A small-molecule ligand and the protein it binds are described below.
Small molecule (SMILES): CC(=O)N[C@@H]1[C@@H](O)[C@H](O)[C@@H](CO)O[C@H]1O

Binding-site contacts:
Ligand atom C8 contacts residue ASN631 of chain 1.C at 3.8 Å.
Ligand atom C3 contacts residue ASN631 of chain 1.C at 3.9 Å.
Ligand atom O5 contacts residue ASN631 of chain 1.C at 2.4 Å (h-bond).
Ligand atom C8 contacts residue VAL630 of chain 1.C at 4.2 Å (hydrophobic).
Ligand atom N2 contacts residue ASN631 of chain 1.C at 3.0 Å (h-bond).
Ligand atom C7 contacts residue ASN631 of chain 1.C at 3.4 Å.
Ligand atom C5 contacts residue ASN631 of chain 1.C at 3.8 Å.
Ligand atom C2 contacts residue ASN631 of chain 1.C at 2.5 Å.
Ligand atom C1 contacts residue ASN631 of chain 1.C at 1.5 Å.
Ligand atom C4 contacts residue ASN631 of chain 1.C at 4.3 Å.
Ligand atom O7 contacts residue HIS629 of chain 1.C at 4.1 Å.
Ligand atom C8 contacts residue HIS629 of chain 1.C at 3.1 Å.
Ligand atom C7 contacts residue HIS629 of chain 1.C at 4.1 Å.
Ligand atom O7 contacts residue ASN631 of chain 1.C at 3.4 Å (h-bond).

Sequence of chain 1.C:
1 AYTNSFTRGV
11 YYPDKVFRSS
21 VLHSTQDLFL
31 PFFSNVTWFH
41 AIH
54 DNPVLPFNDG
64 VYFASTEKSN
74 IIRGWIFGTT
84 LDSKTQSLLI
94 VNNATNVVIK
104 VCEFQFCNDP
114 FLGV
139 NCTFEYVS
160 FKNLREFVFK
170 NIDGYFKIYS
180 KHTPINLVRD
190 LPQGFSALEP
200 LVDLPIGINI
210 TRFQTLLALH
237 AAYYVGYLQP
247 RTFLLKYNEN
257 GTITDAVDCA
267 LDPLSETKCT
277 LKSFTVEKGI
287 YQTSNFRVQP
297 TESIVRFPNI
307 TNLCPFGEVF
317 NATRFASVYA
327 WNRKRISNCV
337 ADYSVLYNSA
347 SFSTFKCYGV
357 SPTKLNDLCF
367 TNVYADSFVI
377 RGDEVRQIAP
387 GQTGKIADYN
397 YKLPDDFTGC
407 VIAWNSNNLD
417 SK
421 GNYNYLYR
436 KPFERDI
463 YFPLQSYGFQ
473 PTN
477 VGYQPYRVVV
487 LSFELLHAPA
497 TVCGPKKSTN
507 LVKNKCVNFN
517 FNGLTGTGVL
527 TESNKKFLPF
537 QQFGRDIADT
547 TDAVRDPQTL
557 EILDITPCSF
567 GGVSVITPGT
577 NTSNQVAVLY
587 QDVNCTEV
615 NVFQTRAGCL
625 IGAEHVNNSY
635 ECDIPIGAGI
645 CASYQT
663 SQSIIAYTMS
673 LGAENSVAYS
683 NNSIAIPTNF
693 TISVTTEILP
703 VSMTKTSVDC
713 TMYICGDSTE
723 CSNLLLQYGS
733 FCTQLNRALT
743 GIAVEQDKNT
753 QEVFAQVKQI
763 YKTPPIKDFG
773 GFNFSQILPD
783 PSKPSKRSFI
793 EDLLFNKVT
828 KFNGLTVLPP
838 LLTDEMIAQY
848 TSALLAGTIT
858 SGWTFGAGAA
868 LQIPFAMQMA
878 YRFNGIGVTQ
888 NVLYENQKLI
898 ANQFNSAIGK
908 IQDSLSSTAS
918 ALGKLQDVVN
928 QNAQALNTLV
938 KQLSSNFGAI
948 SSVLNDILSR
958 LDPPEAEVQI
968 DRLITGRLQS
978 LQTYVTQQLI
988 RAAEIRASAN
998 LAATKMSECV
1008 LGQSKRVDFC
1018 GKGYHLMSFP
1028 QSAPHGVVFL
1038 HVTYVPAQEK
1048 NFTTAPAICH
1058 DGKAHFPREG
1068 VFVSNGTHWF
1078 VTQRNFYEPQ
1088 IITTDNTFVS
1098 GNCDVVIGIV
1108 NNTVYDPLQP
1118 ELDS